Binding-site contacts:
Ligand atom O1 contacts residue ASP49 of chain 1.A at 3.3 Å (salt-bridge).
Ligand atom P contacts residue GLY32 of chain 1.A at 3.7 Å.
Ligand atom O1 contacts residue TYR28 of chain 1.A at 3.2 Å (h-bond).
Ligand atom C6 contacts residue PHE22 of chain 1.A at 3.3 Å (hydrophobic).
Ligand atom C3 contacts residue CYS45 of chain 1.A at 3.8 Å (hydrophobic).
Ligand atom O2P contacts residue GLY32 of chain 1.A at 2.7 Å (h-bond).
Ligand atom O1 contacts residue GLY30 of chain 1.A at 2.6 Å (h-bond).
Ligand atom OG2 contacts residue ARG53 of chain 1.A at 3.8 Å.
Ligand atom C1 contacts residue HIS48 of chain 1.A at 3.8 Å.
Ligand atom O1P contacts residue TRP31 of chain 1.A at 3.3 Å.
Ligand atom C7 contacts residue PHE22 of chain 1.A at 3.7 Å (hydrophobic).
Ligand atom CH1 contacts residue ASP49 of chain 1.A at 3.4 Å.
Ligand atom C12 contacts residue LEU2 of chain 1.A at 3.6 Å (hydrophobic).
Ligand atom C1 contacts residue CA1 of chain 1.C at 3.3 Å.
Ligand atom C2 contacts residue HIS48 of chain 1.A at 3.5 Å.
Ligand atom O2P contacts residue GLY30 of chain 1.A at 3.1 Å (h-bond).
Ligand atom CH6 contacts residue TRP31 of chain 1.A at 3.5 Å (hydrophobic).
Ligand atom OG1 contacts residue ASP49 of chain 1.A at 3.6 Å (salt-bridge).
Ligand atom C1 contacts residue GLY30 of chain 1.A at 3.7 Å.
Ligand atom CH2 contacts residue ASP49 of chain 1.A at 3.7 Å.
Ligand atom O2P contacts residue ASP49 of chain 1.A at 3.4 Å (salt-bridge).
Ligand atom C3 contacts residue PHE101 of chain 1.A at 3.6 Å (hydrophobic).
Ligand atom C2 contacts residue CYS45 of chain 1.A at 3.8 Å (hydrophobic).
Ligand atom C2 contacts residue ASP49 of chain 1.A at 3.7 Å.
Ligand atom N contacts residue HIS48 of chain 1.A at 3.0 Å (h-bond).
Ligand atom C1 contacts residue ASP49 of chain 1.A at 3.1 Å.
Ligand atom O1P contacts residue GLY32 of chain 1.A at 3.8 Å.
Ligand atom C10 contacts residue LEU2 of chain 1.A at 3.8 Å (hydrophobic).
Ligand atom O1 contacts residue CYS29 of chain 1.A at 3.7 Å.
Ligand atom N contacts residue ASP49 of chain 1.A at 3.3 Å (salt-bridge).
Ligand atom O2P contacts residue TRP31 of chain 1.A at 3.5 Å.
Ligand atom O1P contacts residue TYR64 of chain 1.A at 2.6 Å (h-bond).
Ligand atom CH1 contacts residue TYR52 of chain 1.A at 3.6 Å (hydrophobic).
Ligand atom O2P contacts residue CA1 of chain 1.C at 2.4 Å.
Ligand atom P contacts residue CA1 of chain 1.C at 3.6 Å.
Ligand atom C4 contacts residue GLY30 of chain 1.A at 3.6 Å.
Ligand atom O3P contacts residue TYR64 of chain 1.A at 3.6 Å.
Ligand atom O1 contacts residue CA1 of chain 1.C at 2.6 Å.
Ligand atom OG2 contacts residue ASP49 of chain 1.A at 2.8 Å (salt-bridge).
Ligand atom C7 contacts residue PRO18 of chain 1.A at 3.5 Å (hydrophobic).

Sequence of chain 1.A:
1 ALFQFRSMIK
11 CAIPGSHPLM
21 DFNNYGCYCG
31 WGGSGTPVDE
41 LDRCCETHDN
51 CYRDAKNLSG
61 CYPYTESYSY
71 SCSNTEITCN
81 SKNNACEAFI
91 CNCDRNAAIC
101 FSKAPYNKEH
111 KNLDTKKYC

This small molecule binds to this protein.
Small molecule (SMILES): CCCCCCCCCCCC(=O)N[C@H](CCCC)CO[P](=O)(O)OCCO